Sequence of chain 1.A:
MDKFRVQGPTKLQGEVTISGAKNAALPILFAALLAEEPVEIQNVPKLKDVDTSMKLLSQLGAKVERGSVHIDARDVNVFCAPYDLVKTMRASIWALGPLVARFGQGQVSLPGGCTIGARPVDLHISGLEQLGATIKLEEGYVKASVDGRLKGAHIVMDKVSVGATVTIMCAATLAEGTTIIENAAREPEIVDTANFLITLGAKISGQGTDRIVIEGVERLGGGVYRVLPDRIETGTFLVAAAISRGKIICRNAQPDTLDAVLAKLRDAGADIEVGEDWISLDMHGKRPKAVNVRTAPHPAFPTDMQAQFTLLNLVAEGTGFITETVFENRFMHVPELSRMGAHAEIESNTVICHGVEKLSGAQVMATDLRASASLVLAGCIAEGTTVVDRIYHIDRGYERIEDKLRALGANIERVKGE

Binding-site contacts:
Ligand atom C5 contacts residue SER162 of chain 1.A at 3.5 Å.
Ligand atom O4 contacts residue VAL122 of chain 1.A at 3.1 Å.
Ligand atom O3' contacts residue ASN23 of chain 1.A at 3.1 Å (h-bond).
Ligand atom N2' contacts residue FFQ1 of chain 1.B at 2.9 Å (h-bond).
Ligand atom C8' contacts residue FFQ1 of chain 1.B at 3.5 Å.
Ligand atom C2' contacts residue ASN23 of chain 1.A at 3.5 Å.
Ligand atom O4 contacts residue PRO121 of chain 1.A at 3.3 Å (h-bond).
Ligand atom O3B contacts residue VAL327 of chain 1.A at 2.6 Å (h-bond).
Ligand atom N3 contacts residue PRO121 of chain 1.A at 3.5 Å (h-bond).
Ligand atom O3' contacts residue ASP305 of chain 1.A at 2.8 Å (salt-bridge).
Ligand atom C3' contacts residue FFQ1 of chain 1.B at 3.4 Å.
Ligand atom O1B contacts residue GLY164 of chain 1.A at 2.9 Å (h-bond).
Ligand atom O2' contacts residue PRO121 of chain 1.A at 3.5 Å.
Ligand atom O1' contacts residue ARG120 of chain 1.A at 3.4 Å (salt-bridge).
Ligand atom O2A contacts residue GLY164 of chain 1.A at 3.5 Å (h-bond).
Ligand atom O3' contacts residue FFQ1 of chain 1.B at 2.7 Å (h-bond).
Ligand atom O2B contacts residue ARG91 of chain 1.A at 2.9 Å (salt-bridge).
Ligand atom O4 contacts residue ASP123 of chain 1.A at 3.2 Å (salt-bridge).
Ligand atom C8' contacts residue ASN23 of chain 1.A at 3.3 Å.
Ligand atom C4 contacts residue PRO121 of chain 1.A at 3.1 Å (hydrophobic).
Ligand atom O4' contacts residue PHE328 of chain 1.A at 3.4 Å.
Ligand atom C3B contacts residue VAL327 of chain 1.A at 3.2 Å (hydrophobic).
Ligand atom O4 contacts residue HIS125 of chain 1.A at 3.5 Å.
Ligand atom C7' contacts residue ASN23 of chain 1.A at 3.2 Å.
Ligand atom N3 contacts residue ASP123 of chain 1.A at 2.8 Å (salt-bridge).
Ligand atom O2' contacts residue ARG120 of chain 1.A at 3.4 Å.
Ligand atom O4 contacts residue LEU124 of chain 1.A at 2.8 Å (h-bond).
Ligand atom O2 contacts residue PRO121 of chain 1.A at 3.5 Å.
Ligand atom O2A contacts residue SER162 of chain 1.A at 2.6 Å (h-bond).
Ligand atom O2 contacts residue LYS160 of chain 1.A at 3.1 Å (salt-bridge).
Ligand atom O4' contacts residue ASP305 of chain 1.A at 2.7 Å (salt-bridge).
Ligand atom O4' contacts residue THR304 of chain 1.A at 3.5 Å.
Ligand atom O7' contacts residue ASN23 of chain 1.A at 3.2 Å.
Ligand atom C4' contacts residue ASP305 of chain 1.A at 3.4 Å.
Ligand atom N2' contacts residue ASN23 of chain 1.A at 3.5 Å (h-bond).
Ligand atom O1A contacts residue VAL163 of chain 1.A at 2.9 Å (h-bond).
Ligand atom O2B contacts residue ARG120 of chain 1.A at 3.0 Å (salt-bridge).
Ligand atom C5 contacts residue PRO121 of chain 1.A at 3.4 Å (hydrophobic).
Ligand atom O7' contacts residue TRP95 of chain 1.A at 3.4 Å.
Ligand atom O1A contacts residue SER162 of chain 1.A at 3.5 Å.

This protein binds this small molecule.
Small molecule (SMILES): CC(=O)N[C@H]1[C@@H](O[P](=O)(O)O[P](=O)(O)OC[C@H]2O[C@@H](n3ccc(=O)[nH]c3=O)[C@H](O)[C@@H]2O)O[C@H](CO)[C@@H](O)[C@@H]1O